Binding-site contacts:
Ligand atom CM4 contacts residue PHE179 of chain 21.A at 3.9 Å (hydrophobic).
Ligand atom C5B contacts residue TYR144 of chain 21.A at 3.6 Å (hydrophobic).
Ligand atom C2A contacts residue PHE179 of chain 21.A at 3.3 Å (hydrophobic).
Ligand atom C4B contacts residue PHE179 of chain 21.A at 3.9 Å (hydrophobic).
Ligand atom C4A contacts residue TYR144 of chain 21.A at 3.8 Å (hydrophobic).
Ligand atom C1B contacts residue ILE98 of chain 21.A at 3.6 Å (hydrophobic).
Ligand atom C3 contacts residue LEU100 of chain 21.A at 3.9 Å (hydrophobic).
Ligand atom C2B contacts residue ILE122 of chain 21.A at 3.9 Å (hydrophobic).
Ligand atom N2 contacts residue LEU100 of chain 21.A at 3.8 Å.
Ligand atom O5A contacts residue TYR144 of chain 21.A at 3.1 Å.
Ligand atom N3A contacts residue LEU217 of chain 21.A at 3.4 Å.
Ligand atom C4A contacts residue PHE179 of chain 21.A at 3.3 Å (hydrophobic).
Ligand atom C5 contacts residue MET214 of chain 21.A at 3.6 Å (hydrophobic).
Ligand atom O5A contacts residue ALA166 of chain 21.A at 3.9 Å.
Ligand atom C2B contacts residue ILE98 of chain 21.A at 3.9 Å (hydrophobic).
Ligand atom C2C contacts residue ILE98 of chain 21.A at 4.0 Å (hydrophobic).
Ligand atom CM2 contacts residue ILE122 of chain 21.A at 3.7 Å (hydrophobic).
Ligand atom O1 contacts residue LEU100 of chain 21.A at 4.0 Å.
Ligand atom C5B contacts residue LEU181 of chain 21.A at 3.3 Å (hydrophobic).
Ligand atom O1 contacts residue MET214 of chain 21.A at 3.2 Å.
Ligand atom CM3 contacts residue TYR190 of chain 21.A at 3.9 Å (hydrophobic).
Ligand atom C1B contacts residue LEU181 of chain 21.A at 3.8 Å (hydrophobic).
Ligand atom N2 contacts residue MET214 of chain 21.A at 3.8 Å.
Ligand atom C1A contacts residue PHE179 of chain 21.A at 3.5 Å (hydrophobic).
Ligand atom CM6 contacts residue LEU181 of chain 21.A at 3.7 Å (hydrophobic).
Ligand atom C6B contacts residue ILE98 of chain 21.A at 3.6 Å (hydrophobic).
Ligand atom CM2 contacts residue ILE236 of chain 21.A at 4.0 Å (hydrophobic).
Ligand atom O5A contacts residue PHE179 of chain 21.A at 3.7 Å.
Ligand atom N3A contacts residue PHE179 of chain 21.A at 3.0 Å.
Ligand atom C4 contacts residue TYR190 of chain 21.A at 3.8 Å (hydrophobic).
Ligand atom CM6 contacts residue LEU184 of chain 21.A at 3.4 Å (hydrophobic).
Ligand atom CM6 contacts residue TYR144 of chain 21.A at 3.7 Å (hydrophobic).
Ligand atom C1A contacts residue TYR144 of chain 21.A at 3.1 Å (hydrophobic).
Ligand atom CM4 contacts residue VAL168 of chain 21.A at 3.5 Å (hydrophobic).
Ligand atom C6B contacts residue LEU181 of chain 21.A at 3.3 Å (hydrophobic).
Ligand atom C2A contacts residue TYR144 of chain 21.A at 3.7 Å (hydrophobic).
Ligand atom C4B contacts residue LEU181 of chain 21.A at 3.8 Å (hydrophobic).
Ligand atom CM4 contacts residue TYR142 of chain 21.A at 3.1 Å (hydrophobic).
Ligand atom C1C contacts residue MET214 of chain 21.A at 3.7 Å (hydrophobic).
Ligand atom O1B contacts residue ILE98 of chain 21.A at 2.9 Å.

The protein below binds the small molecule below.
Small molecule (SMILES): Cc1cc(CCCOc2c(C)cc(-c3coc(C)n3)cc2C)on1

Sequence of chain 21.C:
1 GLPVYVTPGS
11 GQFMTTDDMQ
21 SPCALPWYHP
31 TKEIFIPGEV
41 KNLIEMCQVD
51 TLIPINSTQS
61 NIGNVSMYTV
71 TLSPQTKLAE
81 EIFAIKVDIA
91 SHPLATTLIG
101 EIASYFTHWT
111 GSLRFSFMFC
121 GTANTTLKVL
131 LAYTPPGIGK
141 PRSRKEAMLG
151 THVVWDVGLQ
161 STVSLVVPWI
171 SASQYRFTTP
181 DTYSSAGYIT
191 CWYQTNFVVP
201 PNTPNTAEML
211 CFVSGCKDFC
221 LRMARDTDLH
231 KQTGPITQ

Sequence of chain 21.A:
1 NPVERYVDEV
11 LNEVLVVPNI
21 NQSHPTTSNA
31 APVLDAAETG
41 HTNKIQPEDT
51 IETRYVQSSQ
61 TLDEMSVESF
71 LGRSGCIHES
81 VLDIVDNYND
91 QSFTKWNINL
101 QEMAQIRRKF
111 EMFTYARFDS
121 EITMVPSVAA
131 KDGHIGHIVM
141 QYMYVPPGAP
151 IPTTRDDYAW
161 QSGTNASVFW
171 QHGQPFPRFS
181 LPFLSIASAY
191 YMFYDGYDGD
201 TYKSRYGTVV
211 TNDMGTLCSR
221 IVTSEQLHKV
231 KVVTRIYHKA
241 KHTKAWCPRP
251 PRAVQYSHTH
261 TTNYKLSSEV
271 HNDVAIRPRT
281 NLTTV